A small-molecule ligand and the protein it binds are described below.
Small molecule (SMILES): Nc1ncnc2c1ncn2[C@@H]1O[C@H](COP(=O)(O)O)[C@@H](OP(=O)(O)O)[C@H]1O

Sequence of chain 1.B:
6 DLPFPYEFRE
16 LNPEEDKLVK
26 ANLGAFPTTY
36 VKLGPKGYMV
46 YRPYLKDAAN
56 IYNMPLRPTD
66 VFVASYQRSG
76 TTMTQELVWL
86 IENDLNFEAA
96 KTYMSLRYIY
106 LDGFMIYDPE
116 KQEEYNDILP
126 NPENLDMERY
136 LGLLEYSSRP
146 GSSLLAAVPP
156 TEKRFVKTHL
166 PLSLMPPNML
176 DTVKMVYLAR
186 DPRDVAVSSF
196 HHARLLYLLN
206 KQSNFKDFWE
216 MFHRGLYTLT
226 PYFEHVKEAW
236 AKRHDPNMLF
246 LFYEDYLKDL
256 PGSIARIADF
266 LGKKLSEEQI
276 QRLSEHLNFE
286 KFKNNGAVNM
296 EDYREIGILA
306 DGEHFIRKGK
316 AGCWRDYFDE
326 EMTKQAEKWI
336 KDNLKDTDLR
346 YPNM

Binding-site contacts:
Ligand atom O5' contacts residue SER74 of chain 1.B at 3.5 Å (h-bond).
Ligand atom C8 contacts residue ILE311 of chain 1.B at 3.6 Å (hydrophobic).
Ligand atom N3 contacts residue TYR248 of chain 1.B at 2.9 Å (h-bond).
Ligand atom O2P contacts residue LYS313 of chain 1.B at 2.8 Å (salt-bridge).
Ligand atom C3' contacts residue SER193 of chain 1.B at 3.6 Å.
Ligand atom N6 contacts residue PHE287 of chain 1.B at 3.3 Å.
Ligand atom O3' contacts residue SER193 of chain 1.B at 3.4 Å (h-bond).
Ligand atom O4P contacts residue ARG73 of chain 1.B at 2.8 Å (salt-bridge).
Ligand atom C2 contacts residue TYR248 of chain 1.B at 3.5 Å (hydrophobic).
Ligand atom N1 contacts residue MET78 of chain 1.B at 3.3 Å.
Ligand atom O2' contacts residue ARG312 of chain 1.B at 3.0 Å (salt-bridge).
Ligand atom O2P contacts residue ARG312 of chain 1.B at 3.5 Å.
Ligand atom N6 contacts residue LEU282 of chain 1.B at 3.0 Å (h-bond).
Ligand atom C2 contacts residue MET78 of chain 1.B at 3.5 Å (hydrophobic).
Ligand atom O3P contacts residue SER193 of chain 1.B at 2.3 Å (h-bond).
Ligand atom O5' contacts residue ARG73 of chain 1.B at 3.2 Å.
Ligand atom O6P contacts residue ARG73 of chain 1.B at 3.2 Å (salt-bridge).
Ligand atom P2 contacts residue ARG73 of chain 1.B at 3.6 Å.
Ligand atom C6 contacts residue MET78 of chain 1.B at 3.6 Å (hydrophobic).
Ligand atom C4' contacts residue ARG185 of chain 1.B at 3.6 Å.
Ligand atom P1 contacts residue ARG312 of chain 1.B at 3.5 Å.
Ligand atom O1P contacts residue ARG185 of chain 1.B at 2.7 Å (salt-bridge).
Ligand atom O2' contacts residue GLY314 of chain 1.B at 3.4 Å (h-bond).
Ligand atom O1P contacts residue ARG312 of chain 1.B at 3.3 Å (salt-bridge).
Ligand atom N7 contacts residue PHE287 of chain 1.B at 3.1 Å.
Ligand atom P2 contacts residue GLY75 of chain 1.B at 3.6 Å.
Ligand atom C5 contacts residue MET78 of chain 1.B at 3.5 Å (hydrophobic).
Ligand atom O6P contacts residue THR76 of chain 1.B at 2.7 Å (h-bond).
Ligand atom O5P contacts residue THR76 of chain 1.B at 3.4 Å (h-bond).
Ligand atom O6P contacts residue GLY75 of chain 1.B at 2.9 Å (h-bond).
Ligand atom P2 contacts residue THR76 of chain 1.B at 3.6 Å.
Ligand atom O5' contacts residue GLY75 of chain 1.B at 3.2 Å (h-bond).
Ligand atom O6P contacts residue SER74 of chain 1.B at 3.2 Å (h-bond).
Ligand atom O2P contacts residue GLY314 of chain 1.B at 2.7 Å (h-bond).
Ligand atom P1 contacts residue SER193 of chain 1.B at 3.3 Å.
Ligand atom O3' contacts residue ARG185 of chain 1.B at 3.3 Å (salt-bridge).
Ligand atom O3P contacts residue ARG312 of chain 1.B at 3.0 Å (salt-bridge).
Ligand atom O5P contacts residue THR77 of chain 1.B at 2.7 Å (h-bond).
Ligand atom C3' contacts residue ARG73 of chain 1.B at 3.5 Å.
Ligand atom C5' contacts residue ARG73 of chain 1.B at 3.5 Å.